Sequence of chain 36.E:
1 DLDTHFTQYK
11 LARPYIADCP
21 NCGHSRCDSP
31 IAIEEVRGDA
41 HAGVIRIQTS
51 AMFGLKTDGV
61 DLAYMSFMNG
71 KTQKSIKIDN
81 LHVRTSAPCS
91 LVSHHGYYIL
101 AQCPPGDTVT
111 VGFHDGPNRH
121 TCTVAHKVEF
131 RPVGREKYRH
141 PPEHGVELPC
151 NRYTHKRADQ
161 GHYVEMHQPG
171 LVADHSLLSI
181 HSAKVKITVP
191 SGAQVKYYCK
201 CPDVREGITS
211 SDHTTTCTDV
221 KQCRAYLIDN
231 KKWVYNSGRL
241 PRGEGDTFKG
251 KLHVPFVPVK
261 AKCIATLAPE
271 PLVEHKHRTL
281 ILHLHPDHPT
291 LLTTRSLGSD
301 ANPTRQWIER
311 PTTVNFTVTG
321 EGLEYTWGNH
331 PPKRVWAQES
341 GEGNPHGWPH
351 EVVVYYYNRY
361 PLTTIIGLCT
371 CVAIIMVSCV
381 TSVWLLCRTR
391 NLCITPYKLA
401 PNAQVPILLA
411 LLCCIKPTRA

The small molecule below binds the protein below.
Small molecule (SMILES): CC(=O)N[C@@H]1[C@@H](O)[C@H](O)[C@@H](CO)O[C@H]1O

Binding-site contacts:
Ligand atom C4 contacts residue ASN315 of chain 36.E at 4.3 Å.
Ligand atom C8 contacts residue ILE281 of chain 36.E at 4.5 Å (hydrophobic).
Ligand atom N2 contacts residue ASN315 of chain 36.E at 2.8 Å (h-bond).
Ligand atom O5 contacts residue ASN315 of chain 36.E at 2.4 Å (h-bond).
Ligand atom C1 contacts residue VAL314 of chain 36.E at 4.4 Å (hydrophobic).
Ligand atom C8 contacts residue ASN315 of chain 36.E at 3.5 Å.
Ligand atom O7 contacts residue ASN315 of chain 36.E at 4.2 Å.
Ligand atom C3 contacts residue ASN315 of chain 36.E at 3.8 Å.
Ligand atom C2 contacts residue ASN315 of chain 36.E at 2.5 Å.
Ligand atom C7 contacts residue ASN315 of chain 36.E at 3.3 Å.
Ligand atom C1 contacts residue ASN315 of chain 36.E at 1.4 Å.
Ligand atom C6 contacts residue THR313 of chain 36.E at 4.5 Å.
Ligand atom C5 contacts residue ASN315 of chain 36.E at 3.7 Å.
Ligand atom O5 contacts residue THR313 of chain 36.E at 4.3 Å.
Ligand atom O5 contacts residue VAL314 of chain 36.E at 3.8 Å.
Ligand atom C6 contacts residue ASN315 of chain 36.E at 4.5 Å.